Binding-site contacts:
Ligand atom N9 contacts residue GLU196 of chain 1.A at 2.7 Å (salt-bridge).
Ligand atom C1 contacts residue TYR324 of chain 1.A at 2.9 Å (hydrophobic).
Ligand atom N9 contacts residue ARG144 of chain 1.A at 3.9 Å.
Ligand atom O6 contacts residue TYR324 of chain 1.A at 3.2 Å (h-bond).
Ligand atom O1A contacts residue ARG212 of chain 1.A at 3.4 Å (salt-bridge).
Ligand atom O1A contacts residue TYR324 of chain 1.A at 3.3 Å (h-bond).
Ligand atom O1B contacts residue ARG37 of chain 1.A at 2.8 Å (salt-bridge).
Ligand atom C3 contacts residue ASP70 of chain 1.A at 3.5 Å.
Ligand atom C4 contacts residue TYR324 of chain 1.A at 3.6 Å (hydrophobic).
Ligand atom C11 contacts residue ARG144 of chain 1.A at 3.9 Å.
Ligand atom O10 contacts residue ARG71 of chain 1.A at 2.7 Å (salt-bridge).
Ligand atom C8 contacts residue ARG212 of chain 1.A at 3.6 Å.
Ligand atom N9 contacts residue ALA166 of chain 1.A at 3.2 Å.
Ligand atom C9 contacts residue ARG212 of chain 1.A at 3.9 Å.
Ligand atom C9 contacts residue GLU196 of chain 1.A at 3.4 Å.
Ligand atom N4 contacts residue GLU38 of chain 1.A at 2.9 Å (salt-bridge).
Ligand atom C6 contacts residue TYR324 of chain 1.A at 3.6 Å (hydrophobic).
Ligand atom O8 contacts residue GLU196 of chain 1.A at 2.7 Å (salt-bridge).
Ligand atom O10 contacts residue ASP70 of chain 1.A at 3.6 Å.
Ligand atom C11 contacts residue TRP98 of chain 1.A at 3.8 Å (hydrophobic).
Ligand atom C8 contacts residue GLU196 of chain 1.A at 3.5 Å.
Ligand atom O8 contacts residue ARG212 of chain 1.A at 3.7 Å.
Ligand atom O1A contacts residue ARG290 of chain 1.A at 2.8 Å (salt-bridge).
Ligand atom C3 contacts residue TYR324 of chain 1.A at 3.0 Å (hydrophobic).
Ligand atom C2 contacts residue TYR324 of chain 1.A at 2.7 Å (hydrophobic).
Ligand atom C6 contacts residue GLU197 of chain 1.A at 3.6 Å.
Ligand atom C9 contacts residue ALA166 of chain 1.A at 4.0 Å (hydrophobic).
Ligand atom C10 contacts residue ARG71 of chain 1.A at 3.8 Å.
Ligand atom O1B contacts residue TYR324 of chain 1.A at 3.4 Å (h-bond).
Ligand atom C3 contacts residue GLU38 of chain 1.A at 3.4 Å.
Ligand atom O8 contacts residue GLU197 of chain 1.A at 3.7 Å.
Ligand atom N4 contacts residue ASP70 of chain 1.A at 2.9 Å (salt-bridge).
Ligand atom C11 contacts residue ILE142 of chain 1.A at 3.8 Å (hydrophobic).
Ligand atom C3 contacts residue ARG37 of chain 1.A at 3.8 Å.
Ligand atom C1 contacts residue ARG37 of chain 1.A at 3.9 Å.
Ligand atom C4 contacts residue ASP70 of chain 1.A at 3.7 Å.
Ligand atom C1 contacts residue ARG290 of chain 1.A at 3.5 Å.
Ligand atom C4 contacts residue GLU38 of chain 1.A at 3.6 Å.
Ligand atom O1B contacts residue ARG290 of chain 1.A at 2.9 Å (salt-bridge).
Ligand atom C9 contacts residue ASN214 of chain 1.A at 4.0 Å.

Sequence of chain 1.A:
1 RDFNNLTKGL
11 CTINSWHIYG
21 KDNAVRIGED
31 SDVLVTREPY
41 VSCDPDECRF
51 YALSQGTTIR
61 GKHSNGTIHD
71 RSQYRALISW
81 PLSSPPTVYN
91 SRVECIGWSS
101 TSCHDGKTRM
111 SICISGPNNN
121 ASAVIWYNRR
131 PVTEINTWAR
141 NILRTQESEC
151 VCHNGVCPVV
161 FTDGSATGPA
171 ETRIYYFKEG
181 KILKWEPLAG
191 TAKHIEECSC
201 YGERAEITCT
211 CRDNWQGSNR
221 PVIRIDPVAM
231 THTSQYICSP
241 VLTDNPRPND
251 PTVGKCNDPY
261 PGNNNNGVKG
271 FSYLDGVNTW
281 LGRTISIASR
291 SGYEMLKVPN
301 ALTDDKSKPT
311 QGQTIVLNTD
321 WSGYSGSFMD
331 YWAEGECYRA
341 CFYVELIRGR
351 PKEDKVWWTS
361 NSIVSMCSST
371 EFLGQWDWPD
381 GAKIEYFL

This small molecule binds to this protein.
Small molecule (SMILES): CC(=O)N[C@H]1[C@H]([C@H](O)[C@H](O)CN)OC(C(=O)O)=C[C@@H]1N